Binding-site contacts:
Ligand atom C2 contacts residue ASN22 of chain 1.B at 2.4 Å.
Ligand atom C5 contacts residue ASN22 of chain 1.B at 3.7 Å.
Ligand atom C1 contacts residue ASN22 of chain 1.B at 1.4 Å.
Ligand atom C3 contacts residue ASN22 of chain 1.B at 3.8 Å.
Ligand atom O5 contacts residue ASN22 of chain 1.B at 2.3 Å (h-bond).
Ligand atom O7 contacts residue ASN22 of chain 1.B at 4.3 Å.
Ligand atom C8 contacts residue ASN22 of chain 1.B at 3.7 Å.
Ligand atom C4 contacts residue ASN22 of chain 1.B at 4.2 Å.
Ligand atom N2 contacts residue ASN22 of chain 1.B at 2.9 Å (h-bond).
Ligand atom C7 contacts residue ASN22 of chain 1.B at 3.4 Å.

Sequence of chain 1.B:
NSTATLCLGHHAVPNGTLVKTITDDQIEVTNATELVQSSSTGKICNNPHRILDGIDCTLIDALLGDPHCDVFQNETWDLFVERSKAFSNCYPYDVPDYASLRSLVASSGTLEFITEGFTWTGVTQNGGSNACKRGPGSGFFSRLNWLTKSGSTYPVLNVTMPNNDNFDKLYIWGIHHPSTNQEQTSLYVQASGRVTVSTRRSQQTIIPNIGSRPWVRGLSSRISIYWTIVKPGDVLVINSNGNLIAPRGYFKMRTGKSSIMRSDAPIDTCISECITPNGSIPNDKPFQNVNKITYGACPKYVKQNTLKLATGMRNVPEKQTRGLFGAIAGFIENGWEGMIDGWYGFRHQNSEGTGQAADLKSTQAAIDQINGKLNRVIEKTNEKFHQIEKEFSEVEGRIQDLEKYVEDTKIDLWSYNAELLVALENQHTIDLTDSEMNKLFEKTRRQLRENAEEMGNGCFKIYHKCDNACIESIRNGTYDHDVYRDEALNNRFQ

A protein and the small-molecule ligand that binds it are described below.
Small molecule (SMILES): CC(=O)N[C@@H]1[C@@H](O)[C@H](O)[C@@H](CO)O[C@H]1O